Sequence of chain 1.E:
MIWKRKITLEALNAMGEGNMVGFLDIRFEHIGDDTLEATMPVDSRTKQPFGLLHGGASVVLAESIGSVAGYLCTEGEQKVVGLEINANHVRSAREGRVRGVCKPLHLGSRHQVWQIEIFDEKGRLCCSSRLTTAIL

A small-molecule ligand and the protein it binds are described below.
Small molecule (SMILES): CCCCCCCCCC(=O)CSCCNC(=O)CCNC(=O)[C@H](O)C(C)(C)CO[P](=O)(O)O[P](=O)(O)OC[C@H]1O[C@H](n2cnc3c(N)ncnc32)[C@@H](O)[C@H]1OP(=O)(O)O

Binding-site contacts:
Ligand atom O2A contacts residue SER44 of chain 1.E at 3.3 Å (h-bond).
Ligand atom C9P contacts residue GLU17 of chain 1.F at 3.8 Å.
Ligand atom P1A contacts residue SER44 of chain 1.E at 3.9 Å.
Ligand atom O5B contacts residue SER44 of chain 1.E at 3.8 Å.
Ligand atom O2A contacts residue ASP43 of chain 1.E at 3.7 Å.
Ligand atom O7A contacts residue GLU95 of chain 1.E at 3.6 Å.
Ligand atom C5B contacts residue LYS47 of chain 1.E at 3.8 Å.
Ligand atom O7A contacts residue GLY96 of chain 1.E at 3.8 Å.
Ligand atom CAP contacts residue GLY18 of chain 1.F at 3.9 Å.
Ligand atom P3B contacts residue VAL42 of chain 1.E at 3.4 Å.
Ligand atom C5B contacts residue ASP43 of chain 1.E at 3.6 Å.
Ligand atom CCG contacts residue ALA11 of chain 1.F at 3.0 Å (hydrophobic).
Ligand atom O9A contacts residue GLU95 of chain 1.E at 3.3 Å.
Ligand atom N8P contacts residue PRO49 of chain 1.E at 3.8 Å.
Ligand atom O9P contacts residue GLU17 of chain 1.F at 3.9 Å.
Ligand atom N8P contacts residue GLU17 of chain 1.F at 3.6 Å.
Ligand atom C9P contacts residue ASN19 of chain 1.F at 3.6 Å.
Ligand atom C3B contacts residue ASP43 of chain 1.E at 3.6 Å.
Ligand atom CCG contacts residue MET15 of chain 1.F at 3.5 Å (hydrophobic).
Ligand atom O3A contacts residue SER44 of chain 1.E at 3.9 Å.
Ligand atom O5B contacts residue ASP43 of chain 1.E at 3.4 Å.
Ligand atom O3B contacts residue VAL42 of chain 1.E at 3.5 Å (h-bond).
Ligand atom O3B contacts residue ASP43 of chain 1.E at 3.6 Å.
Ligand atom OAP contacts residue GLY18 of chain 1.F at 2.8 Å (h-bond).
Ligand atom C6P contacts residue GLU17 of chain 1.F at 3.7 Å.
Ligand atom CEP contacts residue GLN48 of chain 1.E at 3.4 Å.
Ligand atom CDP contacts residue PRO49 of chain 1.E at 3.5 Å (hydrophobic).
Ligand atom O6A contacts residue LYS47 of chain 1.E at 4.0 Å.
Ligand atom O9A contacts residue GLY96 of chain 1.E at 2.4 Å (h-bond).
Ligand atom O9P contacts residue ASN19 of chain 1.F at 2.7 Å (h-bond).
Ligand atom C9P contacts residue PRO49 of chain 1.E at 3.3 Å (hydrophobic).
Ligand atom O7A contacts residue VAL42 of chain 1.E at 3.1 Å (h-bond).
Ligand atom O8A contacts residue GLY96 of chain 1.E at 3.8 Å.
Ligand atom O5B contacts residue LYS47 of chain 1.E at 3.3 Å (salt-bridge).
Ligand atom P3B contacts residue GLY96 of chain 1.E at 3.5 Å.
Ligand atom O4A contacts residue LYS47 of chain 1.E at 3.6 Å.
Ligand atom O9P contacts residue PRO49 of chain 1.E at 2.9 Å (h-bond).
Ligand atom O9A contacts residue VAL42 of chain 1.E at 3.2 Å (h-bond).
Ligand atom CEP contacts residue PRO49 of chain 1.E at 3.7 Å (hydrophobic).
Ligand atom C5B contacts residue VAL42 of chain 1.E at 3.7 Å (hydrophobic).

Sequence of chain 1.F:
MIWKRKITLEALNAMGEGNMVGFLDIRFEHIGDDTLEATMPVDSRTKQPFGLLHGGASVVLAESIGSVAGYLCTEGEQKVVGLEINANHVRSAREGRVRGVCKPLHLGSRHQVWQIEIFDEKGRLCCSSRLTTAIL